Sequence of chain 1.B:
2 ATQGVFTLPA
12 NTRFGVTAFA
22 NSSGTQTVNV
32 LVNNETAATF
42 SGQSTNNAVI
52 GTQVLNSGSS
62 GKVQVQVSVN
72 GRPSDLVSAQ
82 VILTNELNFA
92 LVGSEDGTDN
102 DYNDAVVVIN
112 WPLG

A small-molecule ligand and the protein it binds are described below.
Small molecule (SMILES): NC[C@H](N)C(=O)O

Binding-site contacts:
Ligand atom CA contacts residue ZDC1 of chain 1.K at 4.0 Å.
Ligand atom CB contacts residue SER24 of chain 1.B at 3.5 Å.
Ligand atom N contacts residue ZDC1 of chain 1.K at 3.9 Å.
Ligand atom NG contacts residue SER24 of chain 1.B at 3.6 Å (h-bond).
Ligand atom CB contacts residue ZDC1 of chain 1.K at 2.8 Å.
Ligand atom NG contacts residue ZDC1 of chain 1.K at 1.9 Å.